Binding-site contacts:
Ligand atom C11 contacts residue TRP98 of chain 1.A at 3.6 Å (hydrophobic).
Ligand atom O1A contacts residue ARG212 of chain 1.A at 3.3 Å (salt-bridge).
Ligand atom O1A contacts residue TYR324 of chain 1.A at 3.5 Å (h-bond).
Ligand atom C1 contacts residue TYR324 of chain 1.A at 3.1 Å (hydrophobic).
Ligand atom C9 contacts residue ALA166 of chain 1.A at 3.8 Å (hydrophobic).
Ligand atom C9 contacts residue GLU196 of chain 1.A at 3.2 Å.
Ligand atom C2 contacts residue TYR324 of chain 1.A at 2.7 Å (hydrophobic).
Ligand atom O8 contacts residue GLU197 of chain 1.A at 3.7 Å.
Ligand atom O6 contacts residue TYR324 of chain 1.A at 3.5 Å (h-bond).
Ligand atom C6 contacts residue GLU197 of chain 1.A at 3.6 Å.
Ligand atom N12 contacts residue GLU147 of chain 1.A at 3.0 Å (salt-bridge).
Ligand atom O1A contacts residue ARG290 of chain 1.A at 2.7 Å (salt-bridge).
Ligand atom C12 contacts residue GLU38 of chain 1.A at 3.7 Å.
Ligand atom C12 contacts residue TRP98 of chain 1.A at 3.4 Å (hydrophobic).
Ligand atom C3 contacts residue GLU38 of chain 1.A at 3.5 Å.
Ligand atom N13 contacts residue GLU38 of chain 1.A at 3.8 Å.
Ligand atom C3 contacts residue ASP70 of chain 1.A at 3.2 Å.
Ligand atom N12 contacts residue TRP98 of chain 1.A at 3.1 Å (h-bond).
Ligand atom O1B contacts residue ARG37 of chain 1.A at 2.8 Å (salt-bridge).
Ligand atom C8 contacts residue ARG212 of chain 1.A at 3.6 Å.
Ligand atom C1 contacts residue ARG290 of chain 1.A at 3.5 Å.
Ligand atom O1B contacts residue ARG290 of chain 1.A at 2.9 Å (salt-bridge).
Ligand atom N13 contacts residue ASP70 of chain 1.A at 3.0 Å (salt-bridge).
Ligand atom C13 contacts residue ARG71 of chain 1.A at 3.7 Å.
Ligand atom O10 contacts residue ASP70 of chain 1.A at 3.5 Å.
Ligand atom O1B contacts residue TYR324 of chain 1.A at 3.6 Å.
Ligand atom C3 contacts residue TYR324 of chain 1.A at 3.5 Å (hydrophobic).
Ligand atom O9 contacts residue ARG144 of chain 1.A at 3.4 Å (salt-bridge).
Ligand atom N13 contacts residue TRP98 of chain 1.A at 2.8 Å (h-bond).
Ligand atom O9 contacts residue GLU196 of chain 1.A at 2.5 Å (salt-bridge).
Ligand atom C4 contacts residue ASP70 of chain 1.A at 3.6 Å.
Ligand atom N13 contacts residue ARG75 of chain 1.A at 3.3 Å (salt-bridge).
Ligand atom C11 contacts residue ILE142 of chain 1.A at 3.8 Å (hydrophobic).
Ligand atom N4 contacts residue GLU38 of chain 1.A at 3.4 Å (salt-bridge).
Ligand atom O8 contacts residue GLU196 of chain 1.A at 2.7 Å (salt-bridge).
Ligand atom N4 contacts residue ASP70 of chain 1.A at 3.0 Å (salt-bridge).
Ligand atom O10 contacts residue ARG71 of chain 1.A at 2.9 Å (salt-bridge).
Ligand atom C8 contacts residue GLU196 of chain 1.A at 3.5 Å.
Ligand atom O9 contacts residue ALA166 of chain 1.A at 3.4 Å.
Ligand atom O8 contacts residue ARG212 of chain 1.A at 3.4 Å.

A protein and the small-molecule ligand that binds it are described below.
Small molecule (SMILES): [H]/N=C(\N)N[C@H]1C=C(C(=O)O)O[C@@H]([C@H](OC)[C@H](O)CO)[C@@H]1NC(C)=O

Sequence of chain 1.A:
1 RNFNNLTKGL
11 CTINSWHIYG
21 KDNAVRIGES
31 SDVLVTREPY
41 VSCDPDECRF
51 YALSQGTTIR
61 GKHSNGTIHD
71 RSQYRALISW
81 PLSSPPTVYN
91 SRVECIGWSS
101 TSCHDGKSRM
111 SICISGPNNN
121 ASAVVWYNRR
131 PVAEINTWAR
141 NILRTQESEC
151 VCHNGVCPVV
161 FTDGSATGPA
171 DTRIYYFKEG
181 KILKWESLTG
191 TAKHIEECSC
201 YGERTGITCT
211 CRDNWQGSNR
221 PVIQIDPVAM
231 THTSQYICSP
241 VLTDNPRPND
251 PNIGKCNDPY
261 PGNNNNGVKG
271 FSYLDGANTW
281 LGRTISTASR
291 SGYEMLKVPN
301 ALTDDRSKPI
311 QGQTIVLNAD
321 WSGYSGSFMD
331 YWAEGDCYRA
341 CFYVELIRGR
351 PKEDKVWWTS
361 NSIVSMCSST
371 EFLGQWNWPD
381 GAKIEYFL